Binding-site contacts:
Ligand atom C1 contacts residue ASN393 of chain 1.C at 1.5 Å.
Ligand atom O5 contacts residue ASN393 of chain 1.C at 2.5 Å (h-bond).
Ligand atom O7 contacts residue ASN393 of chain 1.C at 4.0 Å.
Ligand atom C5 contacts residue ASN393 of chain 1.C at 3.8 Å.
Ligand atom C7 contacts residue SER389 of chain 1.C at 4.1 Å.
Ligand atom N2 contacts residue ASN393 of chain 1.C at 2.9 Å (h-bond).
Ligand atom C3 contacts residue ASN393 of chain 1.C at 3.9 Å.
Ligand atom C7 contacts residue ASN393 of chain 1.C at 3.6 Å.
Ligand atom C2 contacts residue ASN393 of chain 1.C at 2.5 Å.
Ligand atom C4 contacts residue ASN393 of chain 1.C at 4.3 Å.
Ligand atom O7 contacts residue SER389 of chain 1.C at 4.4 Å.
Ligand atom C8 contacts residue SER389 of chain 1.C at 3.6 Å.

The protein below binds the small molecule below.
Small molecule (SMILES): CC(=O)N[C@@H]1[C@@H](O)[C@H](O)[C@@H](CO)O[C@H]1O

Sequence of chain 1.C:
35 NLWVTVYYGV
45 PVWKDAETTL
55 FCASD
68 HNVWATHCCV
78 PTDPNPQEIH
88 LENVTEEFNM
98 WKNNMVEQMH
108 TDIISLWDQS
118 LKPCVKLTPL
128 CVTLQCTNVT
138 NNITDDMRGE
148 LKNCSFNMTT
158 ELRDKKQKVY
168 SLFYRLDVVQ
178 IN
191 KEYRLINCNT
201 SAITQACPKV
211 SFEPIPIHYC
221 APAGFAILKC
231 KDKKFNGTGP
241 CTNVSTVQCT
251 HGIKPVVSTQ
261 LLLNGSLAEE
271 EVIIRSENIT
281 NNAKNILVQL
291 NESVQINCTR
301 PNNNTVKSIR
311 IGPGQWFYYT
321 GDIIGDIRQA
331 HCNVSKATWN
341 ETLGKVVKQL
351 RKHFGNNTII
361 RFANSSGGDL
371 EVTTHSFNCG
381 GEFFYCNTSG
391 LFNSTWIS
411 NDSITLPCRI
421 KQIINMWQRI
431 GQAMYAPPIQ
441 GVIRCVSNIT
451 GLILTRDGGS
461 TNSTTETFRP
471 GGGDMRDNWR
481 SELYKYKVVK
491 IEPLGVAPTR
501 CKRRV